Sequence of chain 1.C:
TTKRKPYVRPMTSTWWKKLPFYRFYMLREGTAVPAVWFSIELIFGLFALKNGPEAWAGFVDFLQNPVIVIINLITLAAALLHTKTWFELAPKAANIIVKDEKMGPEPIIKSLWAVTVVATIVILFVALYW

Sequence of chain 1.D:
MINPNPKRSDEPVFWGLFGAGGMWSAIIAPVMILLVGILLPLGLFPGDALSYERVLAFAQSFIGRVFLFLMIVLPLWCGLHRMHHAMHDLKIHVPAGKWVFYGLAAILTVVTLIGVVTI

Binding-site contacts:
Ligand atom C22 contacts residue GLN225 of chain 1.B at 2.5 Å.
Ligand atom O13 contacts residue TRP15 of chain 1.D at 2.4 Å (h-bond).
Ligand atom C19 contacts residue TRP86 of chain 1.C at 3.8 Å (hydrophobic).
Ligand atom N1 contacts residue THR205 of chain 1.B at 3.8 Å.
Ligand atom N4 contacts residue TRP86 of chain 1.C at 4.0 Å.
Ligand atom O2 contacts residue LYS228 of chain 1.B at 3.1 Å (salt-bridge).
Ligand atom C11 contacts residue GLN225 of chain 1.B at 3.0 Å.
Ligand atom C18 contacts residue GLY19 of chain 1.D at 4.0 Å.
Ligand atom C10 contacts residue PHE206 of chain 1.B at 3.9 Å (hydrophobic).
Ligand atom C15 contacts residue TRP15 of chain 1.D at 3.6 Å (hydrophobic).
Ligand atom O6 contacts residue ARG28 of chain 1.C at 3.5 Å (salt-bridge).
Ligand atom N4 contacts residue LEU89 of chain 1.C at 3.7 Å.
Ligand atom O5 contacts residue TRP86 of chain 1.C at 3.8 Å.
Ligand atom C21 contacts residue TRP15 of chain 1.D at 3.5 Å (hydrophobic).
Ligand atom C12 contacts residue GLN225 of chain 1.B at 4.0 Å.
Ligand atom C19 contacts residue GLY19 of chain 1.D at 3.4 Å.
Ligand atom C11 contacts residue LYS228 of chain 1.B at 3.7 Å.
Ligand atom O2 contacts residue CYS204 of chain 1.B at 3.4 Å (h-bond).
Ligand atom C9 contacts residue GLN225 of chain 1.B at 4.0 Å.
Ligand atom C14 contacts residue TRP15 of chain 1.D at 3.5 Å (hydrophobic).
Ligand atom C11 contacts residue TRP15 of chain 1.D at 3.4 Å (hydrophobic).
Ligand atom C12 contacts residue PHE206 of chain 1.B at 3.8 Å (hydrophobic).
Ligand atom O2 contacts residue THR205 of chain 1.B at 3.7 Å.
Ligand atom CL20 contacts residue TRP86 of chain 1.C at 4.0 Å.
Ligand atom N1 contacts residue LYS228 of chain 1.B at 3.8 Å.
Ligand atom C21 contacts residue GLN225 of chain 1.B at 2.9 Å.
Ligand atom C10 contacts residue GLN225 of chain 1.B at 3.0 Å.
Ligand atom O6 contacts residue LEU89 of chain 1.C at 3.5 Å.
Ligand atom CL20 contacts residue GLY19 of chain 1.D at 3.3 Å.
Ligand atom C22 contacts residue PHE206 of chain 1.B at 3.9 Å (hydrophobic).
Ligand atom C8 contacts residue PHE206 of chain 1.B at 3.7 Å (hydrophobic).
Ligand atom O5 contacts residue LEU89 of chain 1.C at 2.9 Å.
Ligand atom C7 contacts residue PHE206 of chain 1.B at 3.7 Å (hydrophobic).
Ligand atom C18 contacts residue TRP86 of chain 1.C at 3.9 Å (hydrophobic).
Ligand atom C9 contacts residue PHE206 of chain 1.B at 3.6 Å (hydrophobic).
Ligand atom O13 contacts residue GLN225 of chain 1.B at 2.9 Å (h-bond).
Ligand atom O6 contacts residue ARG82 of chain 1.D at 3.6 Å.
Ligand atom C10 contacts residue TRP15 of chain 1.D at 4.0 Å (hydrophobic).
Ligand atom O13 contacts residue LYS228 of chain 1.B at 2.8 Å (salt-bridge).
Ligand atom O3 contacts residue THR205 of chain 1.B at 3.2 Å (h-bond).

Sequence of chain 1.B:
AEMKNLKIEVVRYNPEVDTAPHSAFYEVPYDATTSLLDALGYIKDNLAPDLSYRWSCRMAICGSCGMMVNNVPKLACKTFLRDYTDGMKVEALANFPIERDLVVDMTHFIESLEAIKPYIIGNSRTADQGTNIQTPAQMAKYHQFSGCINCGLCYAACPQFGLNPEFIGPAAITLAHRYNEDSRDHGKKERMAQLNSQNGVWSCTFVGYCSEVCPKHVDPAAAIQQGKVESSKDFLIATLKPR

The protein below binds the small molecule below.
Small molecule (SMILES): C[C@H](c1ccc(Cl)cc1)c1cc([N+](=O)[O-])cc([N+](=O)[O-])c1O